A small-molecule ligand and the protein it binds are described below.
Small molecule (SMILES): Cc1cc(CCCOc2c(Cl)cc(C3=NCCO3)cc2Cl)on1

Binding-site contacts:
Ligand atom C2B contacts residue TYR128 of chain 11.A at 3.9 Å (hydrophobic).
Ligand atom CL1 contacts residue VAL188 of chain 11.A at 3.7 Å.
Ligand atom CL2 contacts residue ILE104 of chain 11.A at 3.5 Å.
Ligand atom O1 contacts residue MET221 of chain 11.A at 3.5 Å (h-bond).
Ligand atom CL1 contacts residue LEU25 of chain 11.C at 3.7 Å.
Ligand atom C2A contacts residue PHE186 of chain 11.A at 3.8 Å (hydrophobic).
Ligand atom C1C contacts residue TYR128 of chain 11.A at 3.3 Å (hydrophobic).
Ligand atom C2B contacts residue MET224 of chain 11.A at 4.0 Å (hydrophobic).
Ligand atom C3B contacts residue MET224 of chain 11.A at 3.6 Å (hydrophobic).
Ligand atom CL2 contacts residue TYR128 of chain 11.A at 3.2 Å.
Ligand atom C4A contacts residue ALA150 of chain 11.A at 4.0 Å (hydrophobic).
Ligand atom C31 contacts residue LEU106 of chain 11.A at 4.0 Å (hydrophobic).
Ligand atom C3C contacts residue TYR152 of chain 11.A at 3.8 Å (hydrophobic).
Ligand atom C5A contacts residue ALA150 of chain 11.A at 3.5 Å (hydrophobic).
Ligand atom C2A contacts residue TYR152 of chain 11.A at 3.8 Å (hydrophobic).
Ligand atom C4A contacts residue PRO174 of chain 11.A at 3.0 Å (hydrophobic).
Ligand atom C5 contacts residue TYR128 of chain 11.A at 3.8 Å (hydrophobic).
Ligand atom C3 contacts residue LEU106 of chain 11.A at 3.8 Å (hydrophobic).
Ligand atom O1 contacts residue ILE104 of chain 11.A at 3.4 Å.
Ligand atom C5B contacts residue TYR152 of chain 11.A at 3.7 Å (hydrophobic).
Ligand atom CL1 contacts residue TYR152 of chain 11.A at 3.9 Å.
Ligand atom C2C contacts residue VAL191 of chain 11.A at 4.0 Å (hydrophobic).
Ligand atom O1A contacts residue MET224 of chain 11.A at 3.5 Å (h-bond).
Ligand atom C3C contacts residue ILE104 of chain 11.A at 3.7 Å (hydrophobic).
Ligand atom N2 contacts residue MET221 of chain 11.A at 3.5 Å (h-bond).
Ligand atom C5A contacts residue PHE186 of chain 11.A at 4.0 Å (hydrophobic).
Ligand atom C5A contacts residue VAL176 of chain 11.A at 3.5 Å (hydrophobic).
Ligand atom C4 contacts residue LEU106 of chain 11.A at 3.9 Å (hydrophobic).
Ligand atom C4B contacts residue TYR152 of chain 11.A at 3.6 Å (hydrophobic).
Ligand atom C4A contacts residue SER175 of chain 11.A at 3.7 Å.
Ligand atom N3A contacts residue TYR152 of chain 11.A at 4.0 Å.
Ligand atom N3A contacts residue PRO174 of chain 11.A at 3.3 Å (h-bond).
Ligand atom C3B contacts residue PHE186 of chain 11.A at 3.9 Å (hydrophobic).
Ligand atom C4B contacts residue PHE186 of chain 11.A at 3.9 Å (hydrophobic).
Ligand atom C1B contacts residue VAL188 of chain 11.A at 4.0 Å (hydrophobic).
Ligand atom C6B contacts residue TYR152 of chain 11.A at 3.9 Å (hydrophobic).
Ligand atom N3A contacts residue ALA24 of chain 11.C at 3.8 Å.
Ligand atom O1B contacts residue VAL188 of chain 11.A at 3.7 Å.
Ligand atom CL2 contacts residue MET224 of chain 11.A at 3.4 Å.
Ligand atom O1A contacts residue PHE186 of chain 11.A at 3.4 Å.

Sequence of chain 11.A:
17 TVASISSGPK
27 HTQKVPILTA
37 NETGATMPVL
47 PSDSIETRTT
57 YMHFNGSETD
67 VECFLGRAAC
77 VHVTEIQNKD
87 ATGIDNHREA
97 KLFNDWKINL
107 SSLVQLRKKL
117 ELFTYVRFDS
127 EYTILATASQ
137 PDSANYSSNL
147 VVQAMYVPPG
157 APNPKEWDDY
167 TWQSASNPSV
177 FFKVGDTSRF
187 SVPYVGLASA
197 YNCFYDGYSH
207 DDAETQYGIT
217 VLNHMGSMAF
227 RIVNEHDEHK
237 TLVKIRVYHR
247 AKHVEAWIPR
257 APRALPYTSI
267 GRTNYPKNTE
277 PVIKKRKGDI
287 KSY

Sequence of chain 11.C:
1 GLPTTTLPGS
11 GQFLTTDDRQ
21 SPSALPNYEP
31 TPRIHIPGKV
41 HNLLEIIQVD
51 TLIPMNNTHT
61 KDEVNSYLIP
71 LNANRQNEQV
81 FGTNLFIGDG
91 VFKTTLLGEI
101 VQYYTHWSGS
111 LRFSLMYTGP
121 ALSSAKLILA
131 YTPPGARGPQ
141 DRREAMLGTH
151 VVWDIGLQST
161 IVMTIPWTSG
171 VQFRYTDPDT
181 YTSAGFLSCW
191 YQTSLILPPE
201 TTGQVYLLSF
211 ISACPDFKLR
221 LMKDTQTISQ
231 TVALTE

Sequence of chain 12.C:
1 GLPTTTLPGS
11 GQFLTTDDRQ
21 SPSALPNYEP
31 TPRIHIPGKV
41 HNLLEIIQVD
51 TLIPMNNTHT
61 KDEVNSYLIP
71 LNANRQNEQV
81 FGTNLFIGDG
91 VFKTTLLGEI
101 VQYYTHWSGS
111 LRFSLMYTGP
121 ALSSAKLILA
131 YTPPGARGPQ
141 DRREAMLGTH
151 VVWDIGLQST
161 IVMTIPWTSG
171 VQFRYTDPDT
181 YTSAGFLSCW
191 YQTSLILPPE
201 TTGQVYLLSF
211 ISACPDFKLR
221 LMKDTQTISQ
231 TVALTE